A protein and the small-molecule ligand that binds it are described below.
Small molecule (SMILES): CC(C)C[C@H](NC(=O)OCc1cccc(F)c1)C(=O)N[C@@H](C[C@@H]1CCNC1=O)C(O)S(=O)(=O)O

Sequence of chain 1.B:
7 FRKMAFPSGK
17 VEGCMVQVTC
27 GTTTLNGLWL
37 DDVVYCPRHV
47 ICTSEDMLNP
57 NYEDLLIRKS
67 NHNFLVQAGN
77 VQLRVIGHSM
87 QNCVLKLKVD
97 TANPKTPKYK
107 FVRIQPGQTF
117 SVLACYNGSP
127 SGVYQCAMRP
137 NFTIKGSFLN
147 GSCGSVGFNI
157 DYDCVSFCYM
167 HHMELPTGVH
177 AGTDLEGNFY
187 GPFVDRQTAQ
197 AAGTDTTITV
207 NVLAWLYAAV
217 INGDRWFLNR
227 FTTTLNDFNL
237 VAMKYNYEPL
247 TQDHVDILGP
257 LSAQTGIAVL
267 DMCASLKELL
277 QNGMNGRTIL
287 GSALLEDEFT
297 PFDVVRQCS

Binding-site contacts:
Ligand atom C16 contacts residue YLJ1 of chain 1.E at 0.0 Å.
Ligand atom C11 contacts residue YLJ1 of chain 1.E at 0.1 Å.
Ligand atom C06 contacts residue YLJ1 of chain 1.E at 0.1 Å.
Ligand atom O21 contacts residue YLJ1 of chain 1.E at 0.1 Å (h-bond).
Ligand atom O22 contacts residue YLJ1 of chain 1.E at 0.1 Å (h-bond).
Ligand atom N15 contacts residue YLJ1 of chain 1.E at 0.0 Å (h-bond).
Ligand atom C08 contacts residue YLJ1 of chain 1.E at 0.1 Å.
Ligand atom N03 contacts residue GLN193 of chain 1.B at 2.8 Å (h-bond).
Ligand atom O18 contacts residue GLU170 of chain 1.B at 3.2 Å.
Ligand atom N10 contacts residue YLJ1 of chain 1.E at 0.1 Å (h-bond).
Ligand atom N15 contacts residue GLU170 of chain 1.B at 3.2 Å (salt-bridge).
Ligand atom O18 contacts residue HIS176 of chain 1.B at 3.2 Å.
Ligand atom O18 contacts residue YLJ1 of chain 1.E at 0.0 Å (h-bond).
Ligand atom C05 contacts residue YLJ1 of chain 1.E at 0.1 Å.
Ligand atom C23 contacts residue YLJ1 of chain 1.E at 0.1 Å.
Ligand atom N10 contacts residue CYS149 of chain 1.B at 2.9 Å (h-bond).
Ligand atom O01 contacts residue GLU170 of chain 1.B at 2.7 Å (salt-bridge).
Ligand atom O20 contacts residue YLJ1 of chain 1.E at 1.3 Å.
Ligand atom N10 contacts residue HIS168 of chain 1.B at 3.0 Å (h-bond).
Ligand atom C17 contacts residue ASN146 of chain 1.B at 3.3 Å.
Ligand atom C12 contacts residue YLJ1 of chain 1.E at 0.1 Å.
Ligand atom C09 contacts residue YLJ1 of chain 1.E at 0.1 Å.
Ligand atom O20 contacts residue CYS149 of chain 1.B at 2.6 Å (h-bond).
Ligand atom C19 contacts residue CYS149 of chain 1.B at 1.8 Å (hydrophobic).
Ligand atom C16 contacts residue ASN146 of chain 1.B at 3.2 Å.
Ligand atom C19 contacts residue YLJ1 of chain 1.E at 0.2 Å.
Ligand atom O01 contacts residue MET169 of chain 1.B at 3.1 Å.
Ligand atom C11 contacts residue CYS149 of chain 1.B at 2.7 Å (hydrophobic).
Ligand atom C14 contacts residue YLJ1 of chain 1.E at 0.0 Å.
Ligand atom C02 contacts residue YLJ1 of chain 1.E at 0.1 Å.
Ligand atom C12 contacts residue CYS149 of chain 1.B at 3.4 Å (hydrophobic).
Ligand atom O20 contacts residue HIS45 of chain 1.B at 3.0 Å (h-bond).
Ligand atom C23 contacts residue GLU170 of chain 1.B at 3.1 Å.
Ligand atom C04 contacts residue YLJ1 of chain 1.E at 0.1 Å.
Ligand atom O18 contacts residue HIS167 of chain 1.B at 2.9 Å (h-bond).
Ligand atom O01 contacts residue YLJ1 of chain 1.E at 0.0 Å (h-bond).
Ligand atom N03 contacts residue YLJ1 of chain 1.E at 0.1 Å (h-bond).
Ligand atom C13 contacts residue YLJ1 of chain 1.E at 0.0 Å.
Ligand atom C07 contacts residue YLJ1 of chain 1.E at 0.1 Å.
Ligand atom C17 contacts residue YLJ1 of chain 1.E at 0.0 Å.